This protein binds this small molecule.
Small molecule (SMILES): C=CC(C)(C)OC[C@H]1O[C@H](O[C@@H]2C3=C([C@H](C)COC(C)=O)C[C@H](O)[C@]3(C)/C=C3/[C@@H](COC)CC[C@H]3[C@@H](C)[C@H]2O)[C@H](O)[C@@H](OC(C)=O)[C@@H]1O

Sequence of chain 2.B:
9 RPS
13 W

Sequence of chain 2.A:
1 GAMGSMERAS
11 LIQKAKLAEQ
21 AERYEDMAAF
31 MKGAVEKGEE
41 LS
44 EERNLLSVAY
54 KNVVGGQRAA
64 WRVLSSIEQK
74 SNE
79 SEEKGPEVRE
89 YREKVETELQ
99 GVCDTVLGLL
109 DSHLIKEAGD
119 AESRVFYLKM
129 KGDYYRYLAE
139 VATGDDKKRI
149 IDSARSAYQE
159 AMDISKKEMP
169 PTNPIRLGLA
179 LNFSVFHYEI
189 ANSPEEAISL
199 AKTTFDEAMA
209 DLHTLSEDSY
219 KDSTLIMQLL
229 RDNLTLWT

Binding-site contacts:
Ligand atom C45 contacts residue VAL51 of chain 2.A at 3.9 Å (hydrophobic).
Ligand atom C23 contacts residue ASN47 of chain 2.A at 3.6 Å.
Ligand atom C36 contacts residue LEU223 of chain 2.A at 3.6 Å (hydrophobic).
Ligand atom C27 contacts residue LYS127 of chain 2.A at 3.7 Å.
Ligand atom C26 contacts residue LYS127 of chain 2.A at 3.6 Å.
Ligand atom C38 contacts residue PHE124 of chain 2.A at 3.4 Å (hydrophobic).
Ligand atom C48 contacts residue VAL51 of chain 2.A at 3.7 Å (hydrophobic).
Ligand atom C7 contacts residue SER50 of chain 2.A at 3.6 Å.
Ligand atom O16 contacts residue PRO172 of chain 2.A at 3.9 Å.
Ligand atom C18 contacts residue ILE224 of chain 2.A at 4.0 Å (hydrophobic).
Ligand atom C27 contacts residue PHE124 of chain 2.A at 3.5 Å (hydrophobic).
Ligand atom C46 contacts residue GLU19 of chain 2.A at 3.0 Å.
Ligand atom C10 contacts residue TRP13 of chain 2.B at 3.9 Å (hydrophobic).
Ligand atom C23 contacts residue PHE124 of chain 2.A at 3.7 Å (hydrophobic).
Ligand atom C45 contacts residue GLU19 of chain 2.A at 3.1 Å.
Ligand atom C44 contacts residue GLU19 of chain 2.A at 3.6 Å.
Ligand atom O32 contacts residue PHE124 of chain 2.A at 4.2 Å.
Ligand atom C48 contacts residue LEU48 of chain 2.A at 3.8 Å (hydrophobic).
Ligand atom C48 contacts residue ASN47 of chain 2.A at 3.6 Å.
Ligand atom C6 contacts residue VAL51 of chain 2.A at 4.2 Å (hydrophobic).
Ligand atom C5 contacts residue TRP13 of chain 2.B at 4.0 Å (hydrophobic).
Ligand atom C25 contacts residue PRO172 of chain 2.A at 3.6 Å (hydrophobic).
Ligand atom C23 contacts residue ILE173 of chain 2.A at 3.8 Å (hydrophobic).
Ligand atom C48 contacts residue GLU19 of chain 2.A at 4.2 Å.
Ligand atom O32 contacts residue LYS127 of chain 2.A at 2.7 Å (salt-bridge).
Ligand atom O22 contacts residue ASN47 of chain 2.A at 3.4 Å (h-bond).
Ligand atom C38 contacts residue LYS127 of chain 2.A at 3.6 Å.
Ligand atom O13 contacts residue VAL51 of chain 2.A at 3.8 Å.
Ligand atom C31 contacts residue LEU223 of chain 2.A at 4.0 Å (hydrophobic).
Ligand atom C20 contacts residue LYS127 of chain 2.A at 3.7 Å.
Ligand atom C47 contacts residue GLU19 of chain 2.A at 4.1 Å.
Ligand atom O13 contacts residue TRP13 of chain 2.B at 3.4 Å (h-bond).
Ligand atom C6 contacts residue TRP13 of chain 2.B at 4.2 Å (hydrophobic).
Ligand atom C14 contacts residue ASN47 of chain 2.A at 3.5 Å.
Ligand atom C7 contacts residue VAL51 of chain 2.A at 4.0 Å (hydrophobic).
Ligand atom O43 contacts residue ASP220 of chain 2.A at 3.0 Å (salt-bridge).
Ligand atom C25 contacts residue GLY176 of chain 2.A at 4.0 Å.
Ligand atom C40 contacts residue ASP220 of chain 2.A at 3.9 Å.
Ligand atom C7 contacts residue ASN47 of chain 2.A at 3.5 Å.
Ligand atom C38 contacts residue MET128 of chain 2.A at 3.5 Å (hydrophobic).